Binding-site contacts:
Ligand atom O5 contacts residue ASN1074 of chain 1.C at 2.3 Å (h-bond).
Ligand atom C7 contacts residue ASN1074 of chain 1.C at 3.4 Å.
Ligand atom C4 contacts residue ASN1074 of chain 1.C at 4.2 Å.
Ligand atom O7 contacts residue ASN1074 of chain 1.C at 3.4 Å (h-bond).
Ligand atom C2 contacts residue ASN1074 of chain 1.C at 2.5 Å.
Ligand atom C8 contacts residue GLU1072 of chain 1.C at 3.9 Å.
Ligand atom N2 contacts residue ASN1074 of chain 1.C at 3.0 Å (h-bond).
Ligand atom C1 contacts residue GLN895 of chain 1.A at 4.5 Å.
Ligand atom C1 contacts residue ASN1074 of chain 1.C at 1.4 Å.
Ligand atom C8 contacts residue ASN1074 of chain 1.C at 3.8 Å.
Ligand atom C5 contacts residue ASN1074 of chain 1.C at 3.7 Å.
Ligand atom C3 contacts residue ASN1074 of chain 1.C at 3.8 Å.
Ligand atom C5 contacts residue ALA706 of chain 1.C at 4.0 Å (hydrophobic).
Ligand atom O4 contacts residue ALA706 of chain 1.C at 4.4 Å.
Ligand atom C3 contacts residue ALA706 of chain 1.C at 4.4 Å (hydrophobic).

This small molecule binds to this protein.
Small molecule (SMILES): CC(=O)N[C@@H]1[C@@H](O)[C@H](O)[C@@H](CO)O[C@H]1O

Sequence of chain 1.C:
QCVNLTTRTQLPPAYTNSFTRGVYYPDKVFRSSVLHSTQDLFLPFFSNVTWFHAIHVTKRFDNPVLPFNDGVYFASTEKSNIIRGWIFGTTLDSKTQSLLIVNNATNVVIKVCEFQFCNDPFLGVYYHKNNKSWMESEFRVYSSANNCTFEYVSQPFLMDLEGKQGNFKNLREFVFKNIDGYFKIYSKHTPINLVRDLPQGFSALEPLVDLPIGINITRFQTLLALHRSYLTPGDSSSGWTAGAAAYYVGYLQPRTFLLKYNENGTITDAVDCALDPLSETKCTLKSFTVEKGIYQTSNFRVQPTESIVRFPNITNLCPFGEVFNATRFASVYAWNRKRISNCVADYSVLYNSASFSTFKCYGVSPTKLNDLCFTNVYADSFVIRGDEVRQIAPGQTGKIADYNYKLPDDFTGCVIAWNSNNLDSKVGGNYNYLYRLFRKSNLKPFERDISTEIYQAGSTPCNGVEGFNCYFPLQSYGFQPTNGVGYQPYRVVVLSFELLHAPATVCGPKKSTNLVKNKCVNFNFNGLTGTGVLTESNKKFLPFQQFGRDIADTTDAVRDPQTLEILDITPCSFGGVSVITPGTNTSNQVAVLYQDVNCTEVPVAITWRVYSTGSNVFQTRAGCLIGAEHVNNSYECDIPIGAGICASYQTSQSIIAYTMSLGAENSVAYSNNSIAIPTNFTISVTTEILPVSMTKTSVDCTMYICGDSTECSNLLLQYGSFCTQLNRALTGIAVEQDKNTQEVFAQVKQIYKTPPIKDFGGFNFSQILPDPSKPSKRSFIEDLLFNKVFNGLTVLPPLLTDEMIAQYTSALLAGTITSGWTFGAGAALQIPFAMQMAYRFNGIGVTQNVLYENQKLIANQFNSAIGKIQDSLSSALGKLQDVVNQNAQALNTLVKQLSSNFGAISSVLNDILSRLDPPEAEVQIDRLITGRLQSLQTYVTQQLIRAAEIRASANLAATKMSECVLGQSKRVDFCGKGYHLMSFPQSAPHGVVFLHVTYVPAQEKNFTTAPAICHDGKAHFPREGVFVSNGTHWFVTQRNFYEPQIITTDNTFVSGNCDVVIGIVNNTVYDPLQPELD

Sequence of chain 1.A:
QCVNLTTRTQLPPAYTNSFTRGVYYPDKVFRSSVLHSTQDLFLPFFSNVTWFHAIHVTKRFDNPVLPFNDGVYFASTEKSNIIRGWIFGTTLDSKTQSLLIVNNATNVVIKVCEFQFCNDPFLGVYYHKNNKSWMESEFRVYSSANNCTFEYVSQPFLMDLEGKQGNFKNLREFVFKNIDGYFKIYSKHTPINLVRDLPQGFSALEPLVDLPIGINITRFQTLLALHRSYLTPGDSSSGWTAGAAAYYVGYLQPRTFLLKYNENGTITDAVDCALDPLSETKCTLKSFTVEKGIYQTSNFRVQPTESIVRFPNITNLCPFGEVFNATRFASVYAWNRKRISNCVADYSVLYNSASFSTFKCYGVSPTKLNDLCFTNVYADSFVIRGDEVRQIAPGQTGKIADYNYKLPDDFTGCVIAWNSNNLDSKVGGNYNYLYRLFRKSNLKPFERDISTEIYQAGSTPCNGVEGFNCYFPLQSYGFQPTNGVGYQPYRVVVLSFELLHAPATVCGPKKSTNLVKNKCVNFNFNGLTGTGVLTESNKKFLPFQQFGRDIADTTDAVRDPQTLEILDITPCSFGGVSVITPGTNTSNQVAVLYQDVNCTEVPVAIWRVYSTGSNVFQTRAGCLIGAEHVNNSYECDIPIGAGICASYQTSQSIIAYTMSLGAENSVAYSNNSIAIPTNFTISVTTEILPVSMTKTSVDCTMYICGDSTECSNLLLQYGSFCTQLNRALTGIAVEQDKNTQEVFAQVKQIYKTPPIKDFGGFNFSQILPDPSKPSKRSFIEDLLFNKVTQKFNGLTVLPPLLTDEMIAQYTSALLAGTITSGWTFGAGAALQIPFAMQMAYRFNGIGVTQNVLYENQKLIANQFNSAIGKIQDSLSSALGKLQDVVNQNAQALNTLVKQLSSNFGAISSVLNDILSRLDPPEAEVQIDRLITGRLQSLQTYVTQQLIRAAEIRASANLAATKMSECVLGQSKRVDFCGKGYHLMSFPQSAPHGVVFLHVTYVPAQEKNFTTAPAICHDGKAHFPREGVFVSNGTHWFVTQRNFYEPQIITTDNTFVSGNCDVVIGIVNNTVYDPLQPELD